This protein binds this small molecule.
Small molecule (SMILES): CC(=O)N[C@H]1[C@H](O[C@H]2[C@H](O)[C@@H](NC(C)=O)CO[C@@H]2CO)O[C@H](CO)[C@@H](O)[C@@H]1O

Binding-site contacts:
Ligand atom C2 contacts residue ASN614 of chain 1.A at 2.5 Å.
Ligand atom C1 contacts residue THR616 of chain 1.A at 3.5 Å.
Ligand atom C5 contacts residue THR616 of chain 1.A at 4.2 Å.
Ligand atom C8 contacts residue ASN614 of chain 1.A at 4.2 Å.
Ligand atom O5 contacts residue THR616 of chain 1.A at 3.5 Å (h-bond).
Ligand atom C3 contacts residue ASN614 of chain 1.A at 3.8 Å.
Ligand atom C4 contacts residue ASN614 of chain 1.A at 4.2 Å.
Ligand atom C1 contacts residue ASN614 of chain 1.A at 1.4 Å.
Ligand atom O5 contacts residue ASN614 of chain 1.A at 2.4 Å (h-bond).
Ligand atom C7 contacts residue ASN614 of chain 1.A at 3.9 Å.
Ligand atom N2 contacts residue ASN614 of chain 1.A at 2.9 Å (h-bond).
Ligand atom O7 contacts residue ASN614 of chain 1.A at 4.4 Å.
Ligand atom C5 contacts residue ASN614 of chain 1.A at 3.7 Å.
Ligand atom C8 contacts residue GLN642 of chain 1.A at 4.0 Å.

Sequence of chain 1.A:
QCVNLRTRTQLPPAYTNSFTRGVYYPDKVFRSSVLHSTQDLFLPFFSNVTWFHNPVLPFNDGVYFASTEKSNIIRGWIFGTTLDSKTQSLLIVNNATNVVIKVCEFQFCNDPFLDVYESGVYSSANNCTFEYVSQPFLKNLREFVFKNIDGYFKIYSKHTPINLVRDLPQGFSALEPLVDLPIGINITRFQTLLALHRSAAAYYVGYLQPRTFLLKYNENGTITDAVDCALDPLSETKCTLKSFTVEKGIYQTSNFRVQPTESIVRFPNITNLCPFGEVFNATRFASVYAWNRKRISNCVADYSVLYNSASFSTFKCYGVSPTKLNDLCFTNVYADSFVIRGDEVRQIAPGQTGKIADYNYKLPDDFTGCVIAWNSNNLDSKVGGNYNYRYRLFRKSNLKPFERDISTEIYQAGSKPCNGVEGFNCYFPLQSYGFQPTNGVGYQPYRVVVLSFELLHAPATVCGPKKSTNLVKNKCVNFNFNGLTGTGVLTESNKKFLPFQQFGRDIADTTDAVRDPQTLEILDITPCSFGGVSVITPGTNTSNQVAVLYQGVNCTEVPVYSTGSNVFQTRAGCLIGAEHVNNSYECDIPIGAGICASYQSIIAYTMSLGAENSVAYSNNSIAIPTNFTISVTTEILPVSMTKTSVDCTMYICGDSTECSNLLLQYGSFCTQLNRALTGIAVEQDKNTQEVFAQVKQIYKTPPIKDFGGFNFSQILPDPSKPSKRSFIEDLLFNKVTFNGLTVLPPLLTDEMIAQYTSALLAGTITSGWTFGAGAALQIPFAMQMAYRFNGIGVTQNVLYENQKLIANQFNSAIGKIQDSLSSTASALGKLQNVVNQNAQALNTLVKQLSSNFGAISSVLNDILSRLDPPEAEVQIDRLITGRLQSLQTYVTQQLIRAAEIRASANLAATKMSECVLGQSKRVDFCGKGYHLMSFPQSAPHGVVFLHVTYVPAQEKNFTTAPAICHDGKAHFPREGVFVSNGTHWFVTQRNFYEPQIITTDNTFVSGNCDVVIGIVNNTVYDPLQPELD